Sequence of chain 1.E:
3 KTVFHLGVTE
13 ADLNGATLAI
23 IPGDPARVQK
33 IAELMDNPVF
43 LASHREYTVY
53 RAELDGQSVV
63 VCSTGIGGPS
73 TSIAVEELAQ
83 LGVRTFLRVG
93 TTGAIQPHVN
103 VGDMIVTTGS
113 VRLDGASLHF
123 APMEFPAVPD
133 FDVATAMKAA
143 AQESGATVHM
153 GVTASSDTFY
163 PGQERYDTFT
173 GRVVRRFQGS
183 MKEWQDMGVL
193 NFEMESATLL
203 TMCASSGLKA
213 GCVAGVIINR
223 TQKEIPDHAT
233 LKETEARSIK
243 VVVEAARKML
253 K

The small molecule below binds the protein below.
Small molecule (SMILES): Nc1ccnc(=O)[nH]1

Binding-site contacts:
Ligand atom C5 contacts residue GLY95 of chain 1.E at 3.4 Å.
Ligand atom N3 contacts residue ARG167 of chain 1.E at 4.2 Å.
Ligand atom N1 contacts residue THR94 of chain 1.E at 4.2 Å.
Ligand atom C6 contacts residue THR94 of chain 1.E at 3.8 Å.
Ligand atom O2 contacts residue GLU195 of chain 1.E at 3.4 Å.
Ligand atom N4 contacts residue GLN165 of chain 1.E at 3.7 Å.
Ligand atom N1 contacts residue PHE161 of chain 1.E at 4.1 Å.
Ligand atom N4 contacts residue GLY95 of chain 1.E at 3.6 Å.
Ligand atom N3 contacts residue PHE161 of chain 1.E at 3.6 Å.
Ligand atom N4 contacts residue ARG167 of chain 1.E at 2.9 Å (salt-bridge).
Ligand atom C4 contacts residue THR94 of chain 1.E at 4.2 Å.
Ligand atom C2 contacts residue PHE161 of chain 1.E at 3.8 Å (hydrophobic).
Ligand atom C6 contacts residue PHE161 of chain 1.E at 4.3 Å (hydrophobic).
Ligand atom C5 contacts residue THR94 of chain 1.E at 3.6 Å.
Ligand atom N1 contacts residue THR93 of chain 1.E at 3.9 Å.
Ligand atom O2 contacts residue PHE194 of chain 1.E at 3.9 Å.
Ligand atom C2 contacts residue GLN165 of chain 1.E at 3.7 Å.
Ligand atom C4 contacts residue PHE161 of chain 1.E at 3.8 Å (hydrophobic).
Ligand atom C6 contacts residue ILE219 of chain 1.E at 4.3 Å (hydrophobic).
Ligand atom C6 contacts residue GLY95 of chain 1.E at 3.9 Å.
Ligand atom O2 contacts residue GOL1 of chain 1.Y at 3.9 Å.
Ligand atom C4 contacts residue GLY95 of chain 1.E at 3.5 Å.
Ligand atom C2 contacts residue GOL1 of chain 1.Y at 3.7 Å.
Ligand atom C6 contacts residue GOL1 of chain 1.Y at 3.5 Å.
Ligand atom O2 contacts residue GLN165 of chain 1.E at 3.0 Å (h-bond).
Ligand atom C6 contacts residue THR93 of chain 1.E at 3.9 Å.
Ligand atom N3 contacts residue GLY95 of chain 1.E at 4.1 Å.
Ligand atom N4 contacts residue PHE161 of chain 1.E at 4.3 Å.
Ligand atom O2 contacts residue PHE161 of chain 1.E at 3.9 Å.
Ligand atom C2 contacts residue GLU195 of chain 1.E at 4.0 Å.
Ligand atom N1 contacts residue PHE194 of chain 1.E at 4.2 Å.
Ligand atom N3 contacts residue GLN165 of chain 1.E at 2.9 Å (h-bond).
Ligand atom N1 contacts residue GOL1 of chain 1.Y at 2.8 Å (h-bond).
Ligand atom N3 contacts residue PHE194 of chain 1.E at 3.8 Å.
Ligand atom C5 contacts residue PHE161 of chain 1.E at 4.2 Å (hydrophobic).
Ligand atom O2 contacts residue MET196 of chain 1.E at 3.6 Å.
Ligand atom C4 contacts residue GLN165 of chain 1.E at 3.8 Å.
Ligand atom N4 contacts residue ILE220 of chain 1.E at 3.5 Å.
Ligand atom C4 contacts residue ARG167 of chain 1.E at 3.9 Å.
Ligand atom C2 contacts residue PHE194 of chain 1.E at 3.7 Å (hydrophobic).